Binding-site contacts:
Ligand atom O4 contacts residue ASN350 of chain 1.A at 4.3 Å.
Ligand atom O4 contacts residue GLY336 of chain 1.A at 4.3 Å.
Ligand atom C1 contacts residue ASN350 of chain 1.A at 2.5 Å.
Ligand atom C5 contacts residue ASN350 of chain 1.A at 2.7 Å.
Ligand atom C3 contacts residue ASN350 of chain 1.A at 3.6 Å.
Ligand atom C6 contacts residue ASN350 of chain 1.A at 3.1 Å.
Ligand atom O6 contacts residue GLY336 of chain 1.A at 4.1 Å.
Ligand atom O5 contacts residue ASN350 of chain 1.A at 1.8 Å (h-bond).
Ligand atom O6 contacts residue THR335 of chain 1.A at 3.8 Å.
Ligand atom C2 contacts residue ASN350 of chain 1.A at 2.9 Å.
Ligand atom C1 contacts residue ILE366 of chain 1.A at 4.4 Å (hydrophobic).
Ligand atom C8 contacts residue ILE366 of chain 1.A at 4.5 Å (hydrophobic).
Ligand atom N2 contacts residue ASN350 of chain 1.A at 3.9 Å.
Ligand atom N2 contacts residue ASN368 of chain 1.A at 4.3 Å.
Ligand atom O6 contacts residue ASN350 of chain 1.A at 4.2 Å.
Ligand atom O3 contacts residue ASN350 of chain 1.A at 3.9 Å.
Ligand atom C4 contacts residue ASN350 of chain 1.A at 3.0 Å.

This small molecule binds to this protein.
Small molecule (SMILES): CC(=O)N[C@@H]1[C@@H](O)[C@H](O)[C@@H](CO)O[C@H]1O

Sequence of chain 1.A:
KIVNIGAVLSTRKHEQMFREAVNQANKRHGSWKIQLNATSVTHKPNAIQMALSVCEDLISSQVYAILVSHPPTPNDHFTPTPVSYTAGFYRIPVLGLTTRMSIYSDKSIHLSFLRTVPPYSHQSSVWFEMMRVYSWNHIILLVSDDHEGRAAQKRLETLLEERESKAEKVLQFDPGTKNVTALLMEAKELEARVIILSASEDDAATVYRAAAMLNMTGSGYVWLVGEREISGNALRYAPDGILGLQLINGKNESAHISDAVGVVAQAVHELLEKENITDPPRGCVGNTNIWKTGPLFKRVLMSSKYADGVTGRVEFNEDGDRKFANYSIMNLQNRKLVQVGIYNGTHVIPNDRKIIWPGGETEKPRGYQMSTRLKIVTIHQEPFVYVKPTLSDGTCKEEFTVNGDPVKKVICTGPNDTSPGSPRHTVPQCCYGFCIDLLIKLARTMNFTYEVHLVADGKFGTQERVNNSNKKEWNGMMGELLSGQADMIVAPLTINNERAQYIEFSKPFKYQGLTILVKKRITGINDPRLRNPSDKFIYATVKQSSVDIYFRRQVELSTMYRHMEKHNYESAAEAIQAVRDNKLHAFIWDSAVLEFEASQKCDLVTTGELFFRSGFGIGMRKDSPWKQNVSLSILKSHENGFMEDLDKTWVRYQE